Binding-site contacts:
Ligand atom O3 contacts residue ASP28 of chain 1.C at 4.0 Å.
Ligand atom O1 contacts residue GLU164 of chain 1.C at 3.7 Å.
Ligand atom O2 contacts residue ASP291 of chain 1.C at 3.4 Å (salt-bridge).
Ligand atom O3 contacts residue PHE59 of chain 1.C at 3.6 Å.
Ligand atom C5 contacts residue PHE362 of chain 1.C at 4.1 Å (hydrophobic).
Ligand atom O3 contacts residue PHE362 of chain 1.C at 3.6 Å.
Ligand atom O5 contacts residue TYR293 of chain 1.C at 3.1 Å (h-bond).
Ligand atom C1 contacts residue TYR293 of chain 1.C at 3.4 Å (hydrophobic).
Ligand atom C6 contacts residue GLU372 of chain 1.C at 3.5 Å.
Ligand atom C4 contacts residue GLU372 of chain 1.C at 3.3 Å.
Ligand atom O2 contacts residue ASN163 of chain 1.C at 3.2 Å (h-bond).
Ligand atom C4 contacts residue PHE362 of chain 1.C at 3.8 Å (hydrophobic).
Ligand atom C6 contacts residue TRP332 of chain 1.C at 3.6 Å (hydrophobic).
Ligand atom O1 contacts residue TYR293 of chain 1.C at 2.6 Å (h-bond).
Ligand atom C5 contacts residue GLU372 of chain 1.C at 3.9 Å.
Ligand atom O4 contacts residue ARG125 of chain 1.C at 2.8 Å (salt-bridge).
Ligand atom C2 contacts residue ASP291 of chain 1.C at 4.2 Å.
Ligand atom O3 contacts residue ASN163 of chain 1.C at 3.9 Å.
Ligand atom O1 contacts residue ALA324 of chain 1.C at 3.4 Å.
Ligand atom C3 contacts residue ARG125 of chain 1.C at 3.9 Å.
Ligand atom C2 contacts residue ARG125 of chain 1.C at 4.0 Å.
Ligand atom O6 contacts residue HIS375 of chain 1.C at 3.1 Å (h-bond).
Ligand atom O5 contacts residue GLU164 of chain 1.C at 4.2 Å.
Ligand atom C6 contacts residue TYR293 of chain 1.C at 4.0 Å (hydrophobic).
Ligand atom O2 contacts residue ASN266 of chain 1.C at 3.8 Å.
Ligand atom O1 contacts residue PHE362 of chain 1.C at 4.3 Å.
Ligand atom O4 contacts residue GLU372 of chain 1.C at 2.5 Å (salt-bridge).
Ligand atom C6 contacts residue HIS375 of chain 1.C at 3.6 Å.
Ligand atom O3 contacts residue ARG125 of chain 1.C at 3.3 Å (salt-bridge).
Ligand atom C1 contacts residue ASP291 of chain 1.C at 3.8 Å.
Ligand atom C2 contacts residue ASN163 of chain 1.C at 4.1 Å.
Ligand atom C5 contacts residue TYR293 of chain 1.C at 3.3 Å (hydrophobic).
Ligand atom C1 contacts residue GLU164 of chain 1.C at 3.2 Å.
Ligand atom O2 contacts residue GLU164 of chain 1.C at 3.2 Å.
Ligand atom O1 contacts residue ASP291 of chain 1.C at 3.2 Å (salt-bridge).
Ligand atom C4 contacts residue ARG125 of chain 1.C at 3.9 Å.
Ligand atom O6 contacts residue TRP332 of chain 1.C at 2.7 Å (h-bond).
Ligand atom O6 contacts residue TYR293 of chain 1.C at 3.4 Å.
Ligand atom C3 contacts residue PHE362 of chain 1.C at 3.5 Å (hydrophobic).
Ligand atom C2 contacts residue GLU164 of chain 1.C at 3.3 Å.

Sequence of chain 1.C:
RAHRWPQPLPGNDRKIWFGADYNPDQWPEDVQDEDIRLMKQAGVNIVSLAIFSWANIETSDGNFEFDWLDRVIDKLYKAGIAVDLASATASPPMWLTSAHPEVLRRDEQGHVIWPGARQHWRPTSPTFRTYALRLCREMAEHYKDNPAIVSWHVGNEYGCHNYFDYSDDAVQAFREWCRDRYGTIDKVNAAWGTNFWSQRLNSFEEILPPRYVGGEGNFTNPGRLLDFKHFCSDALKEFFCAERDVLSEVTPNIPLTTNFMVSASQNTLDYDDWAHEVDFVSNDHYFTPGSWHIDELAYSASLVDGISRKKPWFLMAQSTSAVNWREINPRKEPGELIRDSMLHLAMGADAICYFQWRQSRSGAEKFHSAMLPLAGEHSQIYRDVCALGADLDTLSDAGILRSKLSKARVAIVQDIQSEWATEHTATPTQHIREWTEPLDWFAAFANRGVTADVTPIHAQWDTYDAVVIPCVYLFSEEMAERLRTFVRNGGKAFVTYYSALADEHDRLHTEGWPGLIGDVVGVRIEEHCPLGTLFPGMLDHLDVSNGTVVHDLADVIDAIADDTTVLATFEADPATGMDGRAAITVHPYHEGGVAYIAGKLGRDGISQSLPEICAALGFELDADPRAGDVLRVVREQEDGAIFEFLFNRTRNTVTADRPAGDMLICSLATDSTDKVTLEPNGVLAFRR

A small-molecule ligand and the protein it binds are described below.
Small molecule (SMILES): OC[C@H]1O[C@H](O)[C@H](O)[C@@H](O)[C@H]1O